Sequence of chain 1.A:
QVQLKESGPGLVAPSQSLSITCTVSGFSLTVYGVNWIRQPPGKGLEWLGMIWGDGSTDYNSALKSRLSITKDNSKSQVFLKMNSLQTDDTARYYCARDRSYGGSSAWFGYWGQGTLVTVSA

Binding-site contacts:
Ligand atom C1 contacts residue SER75 of chain 1.A at 4.1 Å.
Ligand atom C1 contacts residue TRP56 of chain 1.F at 1.5 Å (hydrophobic).
Ligand atom C3 contacts residue TRP56 of chain 1.F at 4.0 Å (hydrophobic).
Ligand atom C3 contacts residue SER75 of chain 1.A at 3.5 Å.
Ligand atom O5 contacts residue TRP56 of chain 1.F at 2.0 Å.
Ligand atom O4 contacts residue SER75 of chain 1.A at 3.4 Å (h-bond).
Ligand atom C2 contacts residue ASP73 of chain 1.A at 3.8 Å.
Ligand atom O4 contacts residue GLY74 of chain 1.A at 3.9 Å.
Ligand atom O6 contacts residue SER75 of chain 1.A at 4.3 Å.
Ligand atom C2 contacts residue TRP56 of chain 1.F at 2.8 Å (hydrophobic).
Ligand atom C3 contacts residue ASP73 of chain 1.A at 3.7 Å.
Ligand atom O2 contacts residue TRP56 of chain 1.F at 3.4 Å.
Ligand atom O5 contacts residue SER75 of chain 1.A at 4.3 Å.
Ligand atom O3 contacts residue ASP73 of chain 1.A at 3.8 Å.
Ligand atom C6 contacts residue GLU55 of chain 1.F at 3.9 Å.
Ligand atom C5 contacts residue SER75 of chain 1.A at 3.4 Å.
Ligand atom O3 contacts residue SER75 of chain 1.A at 4.3 Å.
Ligand atom C4 contacts residue TRP56 of chain 1.F at 4.2 Å (hydrophobic).
Ligand atom C6 contacts residue TRP56 of chain 1.F at 4.3 Å (hydrophobic).
Ligand atom O2 contacts residue ARG68 of chain 1.F at 3.7 Å.
Ligand atom C5 contacts residue TRP56 of chain 1.F at 3.4 Å (hydrophobic).
Ligand atom C2 contacts residue ARG68 of chain 1.F at 4.1 Å.
Ligand atom C1 contacts residue ARG91 of chain 1.F at 4.1 Å.
Ligand atom C4 contacts residue SER75 of chain 1.A at 3.6 Å.
Ligand atom C2 contacts residue SER75 of chain 1.A at 4.3 Å.

Sequence of chain 1.F:
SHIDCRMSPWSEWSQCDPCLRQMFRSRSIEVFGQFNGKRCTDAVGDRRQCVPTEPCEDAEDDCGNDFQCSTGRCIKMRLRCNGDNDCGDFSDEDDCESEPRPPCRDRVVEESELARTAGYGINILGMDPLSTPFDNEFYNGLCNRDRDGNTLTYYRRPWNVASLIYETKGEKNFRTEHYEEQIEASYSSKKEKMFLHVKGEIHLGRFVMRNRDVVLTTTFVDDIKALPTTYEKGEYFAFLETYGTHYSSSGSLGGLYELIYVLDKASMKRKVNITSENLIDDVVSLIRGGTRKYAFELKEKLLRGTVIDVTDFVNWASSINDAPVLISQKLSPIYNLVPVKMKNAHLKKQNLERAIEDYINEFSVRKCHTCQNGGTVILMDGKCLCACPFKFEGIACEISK

This protein binds this small molecule.
Small molecule (SMILES): OC[C@H]1O[C@@H](O)[C@@H](O)[C@@H](O)[C@@H]1O